Binding-site contacts:
Ligand atom C8 contacts residue TRP88 of chain 1.B at 3.9 Å (hydrophobic).
Ligand atom C8 contacts residue ARG92 of chain 1.B at 3.9 Å.
Ligand atom C2 contacts residue THR94 of chain 1.B at 3.9 Å.
Ligand atom C8 contacts residue ASP89 of chain 1.B at 3.4 Å.
Ligand atom O7 contacts residue ASN145 of chain 1.A at 3.1 Å (h-bond).
Ligand atom C6 contacts residue SER54 of chain 1.C at 3.8 Å.
Ligand atom C6 contacts residue THR115 of chain 1.C at 3.6 Å.
Ligand atom C1 contacts residue GLY55 of chain 1.C at 3.6 Å.
Ligand atom C4 contacts residue TYR33 of chain 1.C at 3.9 Å (hydrophobic).
Ligand atom O4 contacts residue ARG102 of chain 1.C at 3.4 Å (salt-bridge).
Ligand atom C7 contacts residue ASN145 of chain 1.A at 3.3 Å.
Ligand atom C2 contacts residue ASN58 of chain 1.C at 4.2 Å.
Ligand atom N2 contacts residue ASN58 of chain 1.C at 4.0 Å.
Ligand atom N2 contacts residue ASN145 of chain 1.A at 3.0 Å (h-bond).
Ligand atom O6 contacts residue SER54 of chain 1.C at 3.1 Å (h-bond).
Ligand atom C3 contacts residue THR94 of chain 1.B at 3.5 Å.
Ligand atom O7 contacts residue PHE114 of chain 1.C at 3.7 Å.
Ligand atom O5 contacts residue GLY55 of chain 1.C at 4.0 Å.
Ligand atom C5 contacts residue ASP56 of chain 1.C at 3.6 Å.
Ligand atom C5 contacts residue TYR33 of chain 1.C at 3.9 Å (hydrophobic).
Ligand atom N2 contacts residue THR94 of chain 1.B at 3.2 Å (h-bond).
Ligand atom O6 contacts residue THR115 of chain 1.C at 2.8 Å (h-bond).
Ligand atom O6 contacts residue THR115 of chain 1.C at 4.1 Å.
Ligand atom C2 contacts residue THR57 of chain 1.C at 3.8 Å.
Ligand atom O3 contacts residue THR94 of chain 1.B at 3.6 Å.
Ligand atom O5 contacts residue ASN145 of chain 1.A at 2.4 Å (h-bond).
Ligand atom O4 contacts residue ASP56 of chain 1.C at 3.9 Å.
Ligand atom O4 contacts residue TYR33 of chain 1.C at 3.1 Å (h-bond).
Ligand atom C7 contacts residue THR94 of chain 1.B at 4.1 Å.
Ligand atom C1 contacts residue ASN145 of chain 1.A at 1.5 Å.
Ligand atom C6 contacts residue ARG102 of chain 1.C at 4.0 Å.
Ligand atom C2 contacts residue ASN145 of chain 1.A at 2.6 Å.
Ligand atom O2 contacts residue THR57 of chain 1.C at 3.5 Å (h-bond).
Ligand atom C8 contacts residue THR94 of chain 1.B at 4.1 Å.
Ligand atom C6 contacts residue GLY55 of chain 1.C at 4.0 Å.
Ligand atom O3 contacts residue HIS100 of chain 1.C at 4.0 Å.
Ligand atom C5 contacts residue ASN145 of chain 1.A at 3.7 Å.
Ligand atom C3 contacts residue ASN145 of chain 1.A at 3.9 Å.
Ligand atom C6 contacts residue HIS52 of chain 1.C at 4.0 Å.
Ligand atom O4 contacts residue HIS52 of chain 1.C at 3.6 Å.

Sequence of chain 1.C:
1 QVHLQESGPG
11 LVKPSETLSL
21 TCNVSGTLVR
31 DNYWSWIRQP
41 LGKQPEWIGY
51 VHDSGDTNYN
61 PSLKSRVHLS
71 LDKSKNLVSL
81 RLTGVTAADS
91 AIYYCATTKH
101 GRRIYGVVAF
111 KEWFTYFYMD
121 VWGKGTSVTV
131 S

Sequence of chain 1.A:
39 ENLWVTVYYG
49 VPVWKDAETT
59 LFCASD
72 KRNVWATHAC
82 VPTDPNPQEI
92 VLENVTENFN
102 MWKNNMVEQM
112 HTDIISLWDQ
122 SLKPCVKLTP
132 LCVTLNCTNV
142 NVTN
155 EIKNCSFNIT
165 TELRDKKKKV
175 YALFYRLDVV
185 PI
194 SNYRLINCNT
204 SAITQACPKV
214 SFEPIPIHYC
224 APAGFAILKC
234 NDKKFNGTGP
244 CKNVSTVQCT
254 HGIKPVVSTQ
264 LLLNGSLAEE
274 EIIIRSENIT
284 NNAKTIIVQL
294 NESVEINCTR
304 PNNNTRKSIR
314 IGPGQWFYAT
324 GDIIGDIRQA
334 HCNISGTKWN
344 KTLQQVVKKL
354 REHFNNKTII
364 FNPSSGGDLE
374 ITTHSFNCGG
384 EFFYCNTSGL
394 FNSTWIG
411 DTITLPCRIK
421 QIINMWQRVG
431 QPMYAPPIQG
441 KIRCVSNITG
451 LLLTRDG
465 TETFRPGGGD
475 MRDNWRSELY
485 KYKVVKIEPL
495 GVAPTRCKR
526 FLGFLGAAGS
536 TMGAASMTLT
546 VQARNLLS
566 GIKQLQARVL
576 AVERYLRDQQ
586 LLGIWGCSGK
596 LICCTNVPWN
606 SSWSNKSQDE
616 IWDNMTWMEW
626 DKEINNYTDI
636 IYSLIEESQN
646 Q

Sequence of chain 1.B:
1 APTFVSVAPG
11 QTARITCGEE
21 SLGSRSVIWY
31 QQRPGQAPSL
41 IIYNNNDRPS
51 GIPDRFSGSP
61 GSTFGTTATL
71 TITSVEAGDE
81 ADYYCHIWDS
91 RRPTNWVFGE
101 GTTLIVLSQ

The protein below binds the small molecule below.
Small molecule (SMILES): CC(=O)N[C@H]1[C@H](O[C@H]2[C@H](O)[C@@H](NC(C)=O)CO[C@@H]2CO)O[C@H](CO)[C@@H](O[C@@H]2O[C@H](CO[C@H]3O[C@H](CO)[C@@H](O)[C@H](O)[C@@H]3O)[C@@H](O)[C@H](O[C@H]3O[C@H](CO)[C@@H](O)[C@H](O)[C@@H]3O[C@H]3O[C@H](CO)[C@@H](O)[C@H](O)[C@@H]3O)[C@@H]2O)[C@@H]1O